Binding-site contacts:
Ligand atom C2 contacts residue ASN300 of chain 1.G at 2.6 Å.
Ligand atom N2 contacts residue ASN300 of chain 1.G at 3.0 Å (h-bond).
Ligand atom O7 contacts residue ASN300 of chain 1.G at 3.4 Å (h-bond).
Ligand atom C4 contacts residue ASN300 of chain 1.G at 4.4 Å.
Ligand atom C7 contacts residue GLU289 of chain 1.G at 4.2 Å.
Ligand atom C1 contacts residue ASN300 of chain 1.G at 1.5 Å.
Ligand atom C8 contacts residue GLU289 of chain 1.G at 3.4 Å.
Ligand atom C5 contacts residue ASN300 of chain 1.G at 3.8 Å.
Ligand atom C8 contacts residue ASN300 of chain 1.G at 4.0 Å.
Ligand atom C7 contacts residue ASN300 of chain 1.G at 3.4 Å.
Ligand atom O5 contacts residue ASN300 of chain 1.G at 2.4 Å (h-bond).
Ligand atom C3 contacts residue ASN300 of chain 1.G at 3.9 Å.
Ligand atom O7 contacts residue GLU289 of chain 1.G at 4.1 Å.

Sequence of chain 1.G:
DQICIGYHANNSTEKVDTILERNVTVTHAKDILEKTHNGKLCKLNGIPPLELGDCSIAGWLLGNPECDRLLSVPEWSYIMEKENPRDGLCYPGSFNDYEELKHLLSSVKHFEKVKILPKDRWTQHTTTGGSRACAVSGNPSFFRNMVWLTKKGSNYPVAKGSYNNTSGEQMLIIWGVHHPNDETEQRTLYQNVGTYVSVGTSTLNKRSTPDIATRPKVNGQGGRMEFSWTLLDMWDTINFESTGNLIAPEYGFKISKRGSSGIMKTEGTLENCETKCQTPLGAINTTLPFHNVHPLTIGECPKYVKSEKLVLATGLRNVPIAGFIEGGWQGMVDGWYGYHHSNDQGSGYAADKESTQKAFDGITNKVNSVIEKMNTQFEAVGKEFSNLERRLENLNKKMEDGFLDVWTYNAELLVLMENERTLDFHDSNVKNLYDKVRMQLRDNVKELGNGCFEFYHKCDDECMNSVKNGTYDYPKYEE

A small-molecule ligand and the protein it binds are described below.
Small molecule (SMILES): CC(=O)N[C@H]1[C@H](O[C@H]2[C@H](O)[C@@H](NC(C)=O)CO[C@@H]2CO)O[C@H](CO)[C@@H](O)[C@@H]1O